The small molecule below binds the protein below.
Small molecule (SMILES): NC(=O)C1=CN2[C@@H]3O[C@H](COP(=O)(O)OP(=O)(O)OC[C@H]4O[C@@H](n5cnc6c(N)ncnc65)[C@H](OP(=O)(O)O)[C@@H]4O)[C@@H](O)[C@H]3O[C@@H]2CC1

Sequence of chain 1.A:
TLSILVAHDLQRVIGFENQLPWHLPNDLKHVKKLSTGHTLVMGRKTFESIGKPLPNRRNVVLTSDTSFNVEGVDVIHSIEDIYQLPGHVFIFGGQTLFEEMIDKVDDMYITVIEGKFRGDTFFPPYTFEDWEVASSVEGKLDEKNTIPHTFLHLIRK

Binding-site contacts:
Ligand atom CBH contacts residue LEU62 of chain 1.A at 3.5 Å (hydrophobic).
Ligand atom OAQ contacts residue ARG44 of chain 1.A at 3.6 Å (salt-bridge).
Ligand atom OAW contacts residue GLY43 of chain 1.A at 3.5 Å.
Ligand atom OBP contacts residue THR96 of chain 1.A at 2.6 Å (h-bond).
Ligand atom CBK contacts residue HIS77 of chain 1.A at 3.5 Å.
Ligand atom OBB contacts residue ARG44 of chain 1.A at 3.0 Å (salt-bridge).
Ligand atom NBL contacts residue SER64 of chain 1.A at 3.5 Å (h-bond).
Ligand atom OAY contacts residue ARG44 of chain 1.A at 3.4 Å.
Ligand atom NBF contacts residue LEU62 of chain 1.A at 3.6 Å.
Ligand atom OBR contacts residue LEU97 of chain 1.A at 3.4 Å (h-bond).
Ligand atom CAE contacts residue THR46 of chain 1.A at 3.5 Å.
Ligand atom C4' contacts residue THR121 of chain 1.A at 3.5 Å.
Ligand atom OBR contacts residue THR96 of chain 1.A at 3.4 Å.
Ligand atom OAW contacts residue LEU62 of chain 1.A at 3.5 Å (h-bond).
Ligand atom NBF contacts residue GLU100 of chain 1.A at 2.8 Å (salt-bridge).
Ligand atom PAN contacts residue THR96 of chain 1.A at 3.5 Å.
Ligand atom OAQ contacts residue LYS45 of chain 1.A at 3.3 Å (salt-bridge).
Ligand atom OBR contacts residue GLY94 of chain 1.A at 3.3 Å (h-bond).
Ligand atom CBG contacts residue LEU62 of chain 1.A at 3.4 Å (hydrophobic).
Ligand atom PBA contacts residue THR63 of chain 1.A at 3.5 Å.
Ligand atom CAV contacts residue LEU62 of chain 1.A at 3.3 Å (hydrophobic).
Ligand atom OBQ contacts residue GLY43 of chain 1.A at 3.3 Å.
Ligand atom OAO contacts residue LYS45 of chain 1.A at 3.5 Å.
Ligand atom OBQ contacts residue THR46 of chain 1.A at 2.6 Å (h-bond).
Ligand atom OBD contacts residue THR63 of chain 1.A at 3.5 Å (h-bond).
Ligand atom OBO contacts residue GLN95 of chain 1.A at 2.9 Å (h-bond).
Ligand atom NBM contacts residue GLU100 of chain 1.A at 3.1 Å (salt-bridge).
Ligand atom OBQ contacts residue GLY94 of chain 1.A at 3.1 Å (h-bond).
Ligand atom OBD contacts residue SER64 of chain 1.A at 2.7 Å (h-bond).
Ligand atom OBC contacts residue ARG44 of chain 1.A at 2.8 Å (salt-bridge).
Ligand atom OBB contacts residue THR63 of chain 1.A at 2.6 Å (h-bond).
Ligand atom O3' contacts residue ASN18 of chain 1.A at 3.4 Å (h-bond).
Ligand atom O2' contacts residue ASN18 of chain 1.A at 3.3 Å (h-bond).
Ligand atom O4' contacts residue THR121 of chain 1.A at 3.6 Å.
Ligand atom OAW contacts residue ARG44 of chain 1.A at 3.3 Å (salt-bridge).
Ligand atom O5' contacts residue LYS45 of chain 1.A at 3.2 Å.
Ligand atom NBU contacts residue ILE14 of chain 1.A at 2.9 Å (h-bond).
Ligand atom NBL contacts residue THR63 of chain 1.A at 3.5 Å.
Ligand atom OBO contacts residue THR96 of chain 1.A at 3.1 Å (h-bond).
Ligand atom PAP contacts residue GLY94 of chain 1.A at 3.6 Å.